Sequence of chain 1.M:
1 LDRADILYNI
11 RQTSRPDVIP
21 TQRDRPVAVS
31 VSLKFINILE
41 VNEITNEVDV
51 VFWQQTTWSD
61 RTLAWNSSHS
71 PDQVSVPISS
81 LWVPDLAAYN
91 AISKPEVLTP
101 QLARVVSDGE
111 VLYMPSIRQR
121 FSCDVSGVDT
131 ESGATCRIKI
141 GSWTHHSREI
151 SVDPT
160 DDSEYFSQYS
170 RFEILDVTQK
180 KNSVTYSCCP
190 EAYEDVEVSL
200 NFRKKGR

Sequence of chain 1.N:
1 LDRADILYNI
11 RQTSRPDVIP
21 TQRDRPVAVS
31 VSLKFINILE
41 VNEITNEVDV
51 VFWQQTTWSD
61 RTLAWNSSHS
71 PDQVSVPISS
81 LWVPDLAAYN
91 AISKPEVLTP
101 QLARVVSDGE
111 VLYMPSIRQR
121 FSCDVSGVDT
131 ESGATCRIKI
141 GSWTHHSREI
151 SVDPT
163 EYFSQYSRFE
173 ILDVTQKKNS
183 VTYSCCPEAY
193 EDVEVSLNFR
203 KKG

The protein below binds the small molecule below.
Small molecule (SMILES): CCOc1cc(N2CCCNCC2)cnc1Br

Binding-site contacts:
Ligand atom C5 contacts residue CYS187 of chain 1.M at 3.8 Å (hydrophobic).
Ligand atom N2 contacts residue TRP143 of chain 1.M at 3.4 Å (h-bond).
Ligand atom C2 contacts residue TRP53 of chain 1.N at 3.8 Å (hydrophobic).
Ligand atom C4 contacts residue TRP143 of chain 1.M at 3.7 Å (hydrophobic).
Ligand atom N1 contacts residue TYR89 of chain 1.M at 2.7 Å (h-bond).
Ligand atom O1 contacts residue LEU112 of chain 1.N at 3.5 Å.
Ligand atom C6 contacts residue THR144 of chain 1.M at 3.7 Å.
Ligand atom C4 contacts residue TYR192 of chain 1.M at 3.8 Å (hydrophobic).
Ligand atom N1 contacts residue SER142 of chain 1.M at 3.8 Å.
Ligand atom C8 contacts residue MET114 of chain 1.N at 3.4 Å (hydrophobic).
Ligand atom C2 contacts residue TYR89 of chain 1.M at 3.4 Å (hydrophobic).
Ligand atom C12 contacts residue GLN73 of chain 1.N at 3.9 Å.
Ligand atom C10 contacts residue LEU112 of chain 1.N at 3.7 Å (hydrophobic).
Ligand atom C12 contacts residue ARG104 of chain 1.N at 3.5 Å.
Ligand atom C3 contacts residue TRP143 of chain 1.M at 3.6 Å (hydrophobic).
Ligand atom C4 contacts residue TYR185 of chain 1.M at 3.7 Å (hydrophobic).
Ligand atom BR1 contacts residue LEU112 of chain 1.N at 3.3 Å.
Ligand atom C3 contacts residue TYR89 of chain 1.M at 3.0 Å (hydrophobic).
Ligand atom N1 contacts residue TRP143 of chain 1.M at 2.8 Å (h-bond).
Ligand atom C8 contacts residue TRP143 of chain 1.M at 3.2 Å (hydrophobic).
Ligand atom C5 contacts residue MET114 of chain 1.N at 3.9 Å (hydrophobic).
Ligand atom C12 contacts residue TYR192 of chain 1.M at 3.2 Å (hydrophobic).
Ligand atom C11 contacts residue TYR192 of chain 1.M at 3.0 Å (hydrophobic).
Ligand atom N3 contacts residue TRP143 of chain 1.M at 3.9 Å.
Ligand atom N3 contacts residue THR144 of chain 1.M at 3.7 Å.
Ligand atom C6 contacts residue LEU112 of chain 1.N at 3.9 Å (hydrophobic).
Ligand atom C3 contacts residue TYR192 of chain 1.M at 3.8 Å (hydrophobic).
Ligand atom C3 contacts residue TYR185 of chain 1.M at 3.4 Å (hydrophobic).
Ligand atom C2 contacts residue TRP143 of chain 1.M at 3.4 Å (hydrophobic).
Ligand atom C1 contacts residue TRP143 of chain 1.M at 3.3 Å (hydrophobic).
Ligand atom C11 contacts residue CYS188 of chain 1.M at 3.5 Å (hydrophobic).
Ligand atom C7 contacts residue TRP143 of chain 1.M at 3.5 Å (hydrophobic).
Ligand atom C7 contacts residue MET114 of chain 1.N at 3.6 Å (hydrophobic).
Ligand atom N3 contacts residue MET114 of chain 1.N at 3.6 Å.
Ligand atom C9 contacts residue TRP143 of chain 1.M at 3.7 Å (hydrophobic).
Ligand atom N2 contacts residue MET114 of chain 1.N at 3.5 Å.
Ligand atom BR1 contacts residue LEU102 of chain 1.N at 3.9 Å.
Ligand atom O1 contacts residue ARG104 of chain 1.N at 3.8 Å.
Ligand atom BR1 contacts residue ARG104 of chain 1.N at 3.5 Å.
Ligand atom BR1 contacts residue THR144 of chain 1.M at 3.7 Å.